Binding-site contacts:
Ligand atom O24 contacts residue TRP296 of chain 1.A at 3.7 Å.
Ligand atom N11 contacts residue HIS199 of chain 1.A at 3.4 Å (h-bond).
Ligand atom O24 contacts residue ASP201 of chain 1.A at 3.4 Å.
Ligand atom O24 contacts residue GLU202 of chain 1.A at 3.6 Å (salt-bridge).
Ligand atom C14 contacts residue TRP296 of chain 1.A at 3.7 Å (hydrophobic).
Ligand atom C05 contacts residue LYS214 of chain 1.A at 3.4 Å.
Ligand atom C05 contacts residue ILE281 of chain 1.A at 3.6 Å (hydrophobic).
Ligand atom C10 contacts residue HIS199 of chain 1.A at 3.7 Å.
Ligand atom O01 contacts residue ZN1 of chain 1.J at 1.9 Å.
Ligand atom C19 contacts residue TRP296 of chain 1.A at 3.6 Å (hydrophobic).
Ligand atom O24 contacts residue GLN203 of chain 1.A at 3.2 Å (h-bond).
Ligand atom O01 contacts residue HIS199 of chain 1.A at 2.9 Å (h-bond).
Ligand atom O07 contacts residue PHE207 of chain 1.A at 3.5 Å.
Ligand atom O01 contacts residue ASP201 of chain 1.A at 3.6 Å.
Ligand atom C05 contacts residue TYR145 of chain 1.A at 3.3 Å (hydrophobic).
Ligand atom C10 contacts residue ZN1 of chain 1.J at 2.9 Å.
Ligand atom O06 contacts residue TYR145 of chain 1.A at 2.5 Å (h-bond).
Ligand atom C14 contacts residue ASP201 of chain 1.A at 3.4 Å.
Ligand atom N11 contacts residue ASP201 of chain 1.A at 3.6 Å (salt-bridge).
Ligand atom O06 contacts residue THR196 of chain 1.A at 2.6 Å (h-bond).
Ligand atom C08 contacts residue LEU188 of chain 1.A at 3.5 Å (hydrophobic).
Ligand atom C19 contacts residue GLN203 of chain 1.A at 3.6 Å.
Ligand atom N02 contacts residue ZN1 of chain 1.J at 2.6 Å.
Ligand atom O07 contacts residue LYS214 of chain 1.A at 2.3 Å (salt-bridge).
Ligand atom C13 contacts residue ASP201 of chain 1.A at 3.2 Å.
Ligand atom N11 contacts residue ZN1 of chain 1.J at 2.5 Å.
Ligand atom N15 contacts residue ASP201 of chain 1.A at 3.3 Å (salt-bridge).
Ligand atom C05 contacts residue THR196 of chain 1.A at 3.6 Å.
Ligand atom O23 contacts residue GLU202 of chain 1.A at 3.5 Å (salt-bridge).
Ligand atom C19 contacts residue THR183 of chain 1.A at 3.5 Å.
Ligand atom O01 contacts residue HIS279 of chain 1.A at 2.5 Å (h-bond).
Ligand atom C17 contacts residue GLN203 of chain 1.A at 3.5 Å.
Ligand atom C19 contacts residue SER184 of chain 1.A at 3.5 Å.
Ligand atom C18 contacts residue TRP296 of chain 1.A at 3.6 Å (hydrophobic).
Ligand atom O07 contacts residue LEU188 of chain 1.A at 3.5 Å.
Ligand atom C04 contacts residue ILE281 of chain 1.A at 3.5 Å (hydrophobic).
Ligand atom N02 contacts residue HIS199 of chain 1.A at 3.4 Å (h-bond).
Ligand atom C18 contacts residue GLN203 of chain 1.A at 3.4 Å.
Ligand atom O07 contacts residue TYR145 of chain 1.A at 3.2 Å (h-bond).
Ligand atom O07 contacts residue ILE281 of chain 1.A at 3.3 Å.

This protein binds this small molecule.
Small molecule (SMILES): O=C(O)Cc1cs/c(=N\C(=O)CCNS(=O)(=O)c2ccccc2)n1O

Sequence of chain 1.A:
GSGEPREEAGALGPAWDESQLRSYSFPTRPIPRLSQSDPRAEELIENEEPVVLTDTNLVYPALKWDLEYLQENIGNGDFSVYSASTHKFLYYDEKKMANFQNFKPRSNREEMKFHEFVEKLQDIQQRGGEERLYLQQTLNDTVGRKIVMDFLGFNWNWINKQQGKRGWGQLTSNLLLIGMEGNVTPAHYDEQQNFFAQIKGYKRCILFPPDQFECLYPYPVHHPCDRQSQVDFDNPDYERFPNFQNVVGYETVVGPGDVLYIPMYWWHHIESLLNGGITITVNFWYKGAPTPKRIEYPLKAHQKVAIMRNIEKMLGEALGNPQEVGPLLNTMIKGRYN